This small molecule binds to this protein.
Small molecule (SMILES): CC(C)C[C@H](NC(=O)[C@H](CC(C)C)NC(=O)[C@H](CCCCN)NC(=O)[C@H](CCCCN)NC(=O)[C@H](CC(C)C)NC(=O)[C@H](CC(C)C)NC(=O)[C@@H](N)CO)C(=O)N[C@H](C=O)CC(=O)O

Sequence of chain 1.A:
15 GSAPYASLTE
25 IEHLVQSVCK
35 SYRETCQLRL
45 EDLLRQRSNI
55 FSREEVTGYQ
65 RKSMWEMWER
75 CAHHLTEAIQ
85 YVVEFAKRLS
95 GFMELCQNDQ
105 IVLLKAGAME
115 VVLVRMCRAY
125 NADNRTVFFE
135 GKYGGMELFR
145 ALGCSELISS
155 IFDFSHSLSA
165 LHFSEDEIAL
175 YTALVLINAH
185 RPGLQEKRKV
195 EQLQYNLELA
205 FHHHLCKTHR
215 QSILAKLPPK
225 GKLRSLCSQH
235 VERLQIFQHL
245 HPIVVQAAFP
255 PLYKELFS

Binding-site contacts:
Ligand atom CE contacts residue GLN101 of chain 1.A at 3.3 Å.
Ligand atom C contacts residue GLU259 of chain 1.A at 3.8 Å.
Ligand atom CD1 contacts residue LYS109 of chain 1.A at 4.0 Å.
Ligand atom CD1 contacts residue LEU260 of chain 1.A at 3.6 Å (hydrophobic).
Ligand atom CD contacts residue GLN101 of chain 1.A at 3.8 Å.
Ligand atom CD1 contacts residue ILE105 of chain 1.A at 3.9 Å (hydrophobic).
Ligand atom CG contacts residue GLN104 of chain 1.A at 4.1 Å.
Ligand atom N contacts residue GLU259 of chain 1.A at 2.7 Å (salt-bridge).
Ligand atom CB contacts residue GLU259 of chain 1.A at 3.3 Å.
Ligand atom CA contacts residue LYS91 of chain 1.A at 4.1 Å.
Ligand atom OG contacts residue GLU259 of chain 1.A at 4.0 Å.
Ligand atom C contacts residue GLU259 of chain 1.A at 3.6 Å.
Ligand atom CD1 contacts residue LEU108 of chain 1.A at 4.2 Å (hydrophobic).
Ligand atom O contacts residue MET97 of chain 1.A at 3.4 Å.
Ligand atom CD1 contacts residue PRO255 of chain 1.A at 3.3 Å (hydrophobic).
Ligand atom CB contacts residue GLN101 of chain 1.A at 3.8 Å.
Ligand atom CB contacts residue ILE105 of chain 1.A at 4.2 Å (hydrophobic).
Ligand atom CD2 contacts residue LEU108 of chain 1.A at 3.9 Å (hydrophobic).
Ligand atom CD2 contacts residue GLN104 of chain 1.A at 3.8 Å.
Ligand atom C contacts residue LYS91 of chain 1.A at 4.0 Å.
Ligand atom O contacts residue GLN101 of chain 1.A at 4.1 Å.
Ligand atom CD1 contacts residue GLN104 of chain 1.A at 3.8 Å.
Ligand atom OD2 contacts residue GLN101 of chain 1.A at 3.5 Å (h-bond).
Ligand atom CB contacts residue GLN104 of chain 1.A at 4.0 Å.
Ligand atom CA contacts residue GLU259 of chain 1.A at 3.6 Å.
Ligand atom CB contacts residue GLU259 of chain 1.A at 3.6 Å.
Ligand atom CD2 contacts residue PHE96 of chain 1.A at 4.0 Å (hydrophobic).
Ligand atom CG contacts residue LEU260 of chain 1.A at 4.1 Å (hydrophobic).
Ligand atom CD1 contacts residue GLU259 of chain 1.A at 3.7 Å.
Ligand atom CG contacts residue GLU259 of chain 1.A at 3.4 Å.
Ligand atom CG contacts residue GLN101 of chain 1.A at 3.4 Å.
Ligand atom NZ contacts residue GLN101 of chain 1.A at 3.6 Å.
Ligand atom CG contacts residue GLN101 of chain 1.A at 4.0 Å.
Ligand atom CG contacts residue LEU256 of chain 1.A at 4.3 Å (hydrophobic).
Ligand atom O contacts residue LYS91 of chain 1.A at 2.8 Å (salt-bridge).
Ligand atom CD1 contacts residue LEU256 of chain 1.A at 3.4 Å (hydrophobic).
Ligand atom O contacts residue LYS91 of chain 1.A at 4.2 Å.
Ligand atom CD2 contacts residue LYS91 of chain 1.A at 3.8 Å.
Ligand atom CA contacts residue GLU259 of chain 1.A at 3.7 Å.
Ligand atom CB contacts residue LEU256 of chain 1.A at 3.9 Å (hydrophobic).